The protein below binds the small molecule below.
Small molecule (SMILES): CO[P](=O)(O)O[C@H]1[C@@H](O)[C@H](n2ccc(=O)[nH]c2=O)O[C@@H]1COP(=O)(O)O

Binding-site contacts:
Ligand atom O4 contacts residue ARG125 of chain 1.O at 4.0 Å.
Ligand atom C2 contacts residue ASN16 of chain 1.A at 3.0 Å.
Ligand atom P contacts residue ARG131 of chain 1.O at 3.5 Å.
Ligand atom N3 contacts residue SER17 of chain 1.A at 4.5 Å.
Ligand atom OP2 contacts residue ARG131 of chain 1.O at 3.7 Å.
Ligand atom N1 contacts residue ASN16 of chain 1.A at 4.4 Å.
Ligand atom C2 contacts residue ARG125 of chain 1.O at 3.9 Å.
Ligand atom C5' contacts residue ARG125 of chain 1.O at 4.2 Å.
Ligand atom OP2 contacts residue SER77 of chain 1.O at 4.0 Å.
Ligand atom OP3 contacts residue ILE23 of chain 1.A at 4.4 Å.
Ligand atom C4' contacts residue ARG125 of chain 1.O at 4.3 Å.
Ligand atom P contacts residue ILE23 of chain 1.A at 4.3 Å.
Ligand atom OP2 contacts residue ILE23 of chain 1.A at 4.2 Å.
Ligand atom C5' contacts residue MET76 of chain 1.O at 4.3 Å (hydrophobic).
Ligand atom OP1 contacts residue ILE23 of chain 1.A at 3.8 Å.
Ligand atom OP3 contacts residue ARG125 of chain 1.O at 2.6 Å.
Ligand atom C6 contacts residue ARG125 of chain 1.O at 3.6 Å.
Ligand atom O3' contacts residue ARG125 of chain 1.O at 4.0 Å.
Ligand atom C1' contacts residue ARG125 of chain 1.O at 4.3 Å.
Ligand atom C5' contacts residue ARG131 of chain 1.O at 3.3 Å.
Ligand atom N3 contacts residue ARG125 of chain 1.O at 3.8 Å.
Ligand atom N3 contacts residue ASN16 of chain 1.A at 2.7 Å (h-bond).
Ligand atom OP1 contacts residue ARG131 of chain 1.O at 3.4 Å (salt-bridge).
Ligand atom C5 contacts residue ARG125 of chain 1.O at 3.7 Å.
Ligand atom O2 contacts residue ASN16 of chain 1.A at 2.7 Å (h-bond).
Ligand atom C3' contacts residue ARG125 of chain 1.O at 3.3 Å.
Ligand atom C2' contacts residue ARG125 of chain 1.O at 3.7 Å.
Ligand atom P contacts residue ARG125 of chain 1.O at 3.8 Å.
Ligand atom O5' contacts residue ARG125 of chain 1.O at 3.0 Å (salt-bridge).
Ligand atom N1 contacts residue ARG125 of chain 1.O at 3.8 Å.
Ligand atom OP3 contacts residue SER77 of chain 1.O at 4.4 Å.
Ligand atom O4 contacts residue ASN16 of chain 1.A at 4.2 Å.
Ligand atom C4 contacts residue ARG125 of chain 1.O at 3.7 Å.
Ligand atom C4 contacts residue ASN16 of chain 1.A at 3.9 Å.
Ligand atom OP1 contacts residue ARG125 of chain 1.O at 2.8 Å (salt-bridge).
Ligand atom O5' contacts residue ARG131 of chain 1.O at 2.8 Å (salt-bridge).
Ligand atom O2 contacts residue ARG125 of chain 1.O at 4.1 Å.
Ligand atom O4 contacts residue THR21 of chain 1.A at 4.4 Å.
Ligand atom C4 contacts residue SER17 of chain 1.A at 4.2 Å.
Ligand atom O4 contacts residue SER17 of chain 1.A at 3.3 Å.

Sequence of chain 1.O:
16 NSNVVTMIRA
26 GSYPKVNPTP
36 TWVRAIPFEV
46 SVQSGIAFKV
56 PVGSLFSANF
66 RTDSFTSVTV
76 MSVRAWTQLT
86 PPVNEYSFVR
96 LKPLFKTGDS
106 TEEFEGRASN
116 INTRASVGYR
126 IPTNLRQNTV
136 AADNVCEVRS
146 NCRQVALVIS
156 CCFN

Sequence of chain 1.A:
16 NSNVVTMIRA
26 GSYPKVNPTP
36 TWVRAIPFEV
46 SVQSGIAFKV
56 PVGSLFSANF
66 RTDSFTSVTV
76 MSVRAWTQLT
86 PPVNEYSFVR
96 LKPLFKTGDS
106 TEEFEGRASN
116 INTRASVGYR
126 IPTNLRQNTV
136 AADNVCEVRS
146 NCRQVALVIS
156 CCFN